Sequence of chain 1.D:
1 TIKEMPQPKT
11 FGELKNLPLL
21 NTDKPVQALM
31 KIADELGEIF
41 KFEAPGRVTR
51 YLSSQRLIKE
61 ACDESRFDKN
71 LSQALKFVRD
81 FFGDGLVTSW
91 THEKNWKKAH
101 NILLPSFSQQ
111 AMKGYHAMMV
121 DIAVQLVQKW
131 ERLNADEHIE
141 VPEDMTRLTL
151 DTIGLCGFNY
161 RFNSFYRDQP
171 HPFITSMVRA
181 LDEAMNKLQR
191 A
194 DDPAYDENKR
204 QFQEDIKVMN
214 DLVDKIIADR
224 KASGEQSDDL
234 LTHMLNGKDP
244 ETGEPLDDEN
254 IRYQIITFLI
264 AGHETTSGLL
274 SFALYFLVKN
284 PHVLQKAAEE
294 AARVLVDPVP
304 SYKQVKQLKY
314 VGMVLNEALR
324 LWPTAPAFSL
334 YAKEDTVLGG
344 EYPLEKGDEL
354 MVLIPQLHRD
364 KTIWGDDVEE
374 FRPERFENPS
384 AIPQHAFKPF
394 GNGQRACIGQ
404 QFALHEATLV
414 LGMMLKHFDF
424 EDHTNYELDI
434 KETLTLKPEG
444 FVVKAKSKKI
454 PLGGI

This protein binds this small molecule.
Small molecule (SMILES): Clc1ccccc1C(c1ccccc1)(c1ccccc1)n1ccnc1

Binding-site contacts:
Ligand atom CAP contacts residue HEM1 of chain 1.HA at 4.1 Å.
Ligand atom CAD contacts residue GLU267 of chain 1.D at 3.7 Å.
Ligand atom CAQ contacts residue ALA264 of chain 1.D at 3.4 Å (hydrophobic).
Ligand atom CAU contacts residue ALA264 of chain 1.D at 3.7 Å (hydrophobic).
Ligand atom CAU contacts residue VAL87 of chain 1.D at 3.8 Å (hydrophobic).
Ligand atom CAW contacts residue VAL87 of chain 1.D at 3.9 Å (hydrophobic).
Ligand atom CAF contacts residue LEU437 of chain 1.D at 3.4 Å (hydrophobic).
Ligand atom CAS contacts residue VAL87 of chain 1.D at 3.6 Å (hydrophobic).
Ligand atom CAP contacts residue ALA264 of chain 1.D at 3.8 Å (hydrophobic).
Ligand atom CAH contacts residue HEM1 of chain 1.HA at 3.7 Å.
Ligand atom CAS contacts residue THR260 of chain 1.D at 3.7 Å.
Ligand atom CAF contacts residue THR268 of chain 1.D at 4.1 Å.
Ligand atom CAD contacts residue LEU437 of chain 1.D at 3.7 Å (hydrophobic).
Ligand atom NAN contacts residue ALA264 of chain 1.D at 4.1 Å.
Ligand atom CAH contacts residue MPD1 of chain 1.JA at 4.1 Å.
Ligand atom CAQ contacts residue THR268 of chain 1.D at 3.4 Å.
Ligand atom CAQ contacts residue HEM1 of chain 1.HA at 2.9 Å.
Ligand atom CAJ contacts residue VAL87 of chain 1.D at 3.5 Å (hydrophobic).
Ligand atom CAG contacts residue MPD1 of chain 1.JA at 3.8 Å.
Ligand atom CAM contacts residue HEM1 of chain 1.HA at 3.1 Å.
Ligand atom CAV contacts residue VAL87 of chain 1.D at 4.0 Å (hydrophobic).
Ligand atom CAI contacts residue HEM1 of chain 1.HA at 3.7 Å.
Ligand atom CAJ contacts residue LEU75 of chain 1.D at 4.0 Å (hydrophobic).
Ligand atom CAK contacts residue ALA328 of chain 1.D at 3.6 Å (hydrophobic).
Ligand atom NAN contacts residue HEM1 of chain 1.HA at 2.0 Å.
Ligand atom CAT contacts residue VAL87 of chain 1.D at 4.0 Å (hydrophobic).
Ligand atom CAH contacts residue VAL87 of chain 1.D at 4.0 Å (hydrophobic).
Ligand atom CAB contacts residue GLU267 of chain 1.D at 3.8 Å.
Ligand atom CAI contacts residue ALA330 of chain 1.D at 4.1 Å (hydrophobic).
Ligand atom CAS contacts residue ALA264 of chain 1.D at 3.8 Å (hydrophobic).
Ligand atom CAV contacts residue PHE82 of chain 1.D at 3.9 Å (hydrophobic).
Ligand atom CAH contacts residue LEU75 of chain 1.D at 3.7 Å (hydrophobic).
Ligand atom CAX contacts residue VAL87 of chain 1.D at 4.0 Å (hydrophobic).
Ligand atom CAD contacts residue THR438 of chain 1.D at 3.8 Å.
Ligand atom CLAY contacts residue LEU437 of chain 1.D at 3.8 Å.
Ligand atom CAI contacts residue ALA328 of chain 1.D at 3.7 Å (hydrophobic).
Ligand atom CAF contacts residue THR438 of chain 1.D at 3.9 Å.
Ligand atom CAG contacts residue HEM1 of chain 1.HA at 3.3 Å.
Ligand atom CAT contacts residue PHE82 of chain 1.D at 4.0 Å (hydrophobic).
Ligand atom CAP contacts residue THR268 of chain 1.D at 3.6 Å.